A protein and the small-molecule ligand that binds it are described below.
Small molecule (SMILES): Nc1nc2c(ncn2[C@@H]2O[C@@H]3CO[P](=O)(O)O[C@H]4[C@@H](O)[C@H](n5cnc6c(=O)[nH]c(N)nc65)O[C@@H]4CO[P](=O)(O)O[C@H]3[C@H]2O)c(=O)[nH]1

Sequence of chain 1.E:
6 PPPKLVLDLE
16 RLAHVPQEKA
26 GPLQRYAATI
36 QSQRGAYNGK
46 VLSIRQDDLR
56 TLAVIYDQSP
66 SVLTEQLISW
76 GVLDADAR

Binding-site contacts:
Ligand atom N71 contacts residue ILE35 of chain 1.E at 3.3 Å.
Ligand atom O11 contacts residue ARG39 of chain 1.E at 3.6 Å.
Ligand atom N21 contacts residue ARG50 of chain 1.E at 4.0 Å.
Ligand atom N91 contacts residue GLN38 of chain 1.E at 3.8 Å.
Ligand atom C51 contacts residue ARG50 of chain 1.E at 4.0 Å.
Ligand atom N21 contacts residue ASP53 of chain 1.E at 2.7 Å (salt-bridge).
Ligand atom P1 contacts residue ARG50 of chain 1.E at 3.9 Å.
Ligand atom N11 contacts residue ASP53 of chain 1.E at 2.5 Å (salt-bridge).
Ligand atom N71 contacts residue ARG39 of chain 1.E at 2.7 Å (salt-bridge).
Ligand atom O61 contacts residue ASP53 of chain 1.E at 3.4 Å (salt-bridge).
Ligand atom C51 contacts residue ARG39 of chain 1.E at 3.7 Å.
Ligand atom C81 contacts residue ARG39 of chain 1.E at 3.4 Å.
Ligand atom O1P contacts residue ARG50 of chain 1.E at 2.7 Å (salt-bridge).
Ligand atom C2A contacts residue ARG50 of chain 1.E at 3.8 Å.
Ligand atom N11 contacts residue ILE35 of chain 1.E at 3.7 Å.
Ligand atom C61 contacts residue ASP53 of chain 1.E at 3.5 Å.
Ligand atom C61 contacts residue ARG50 of chain 1.E at 3.6 Å.
Ligand atom N91 contacts residue ARG50 of chain 1.E at 4.1 Å.
Ligand atom C41 contacts residue ARG50 of chain 1.E at 3.7 Å.
Ligand atom O61 contacts residue ARG39 of chain 1.E at 2.5 Å (salt-bridge).
Ligand atom C41 contacts residue GLN38 of chain 1.E at 4.1 Å.
Ligand atom C51 contacts residue ILE35 of chain 1.E at 3.4 Å (hydrophobic).
Ligand atom O5A contacts residue ARG39 of chain 1.E at 4.0 Å.
Ligand atom C5A contacts residue GLN38 of chain 1.E at 3.5 Å.
Ligand atom O61 contacts residue ILE35 of chain 1.E at 3.5 Å.
Ligand atom C1A contacts residue GLN38 of chain 1.E at 3.6 Å.
Ligand atom O61 contacts residue ILE49 of chain 1.E at 4.0 Å.
Ligand atom N7 contacts residue ARG50 of chain 1.E at 4.1 Å.
Ligand atom N31 contacts residue ARG50 of chain 1.E at 3.7 Å.
Ligand atom O4A contacts residue GLN38 of chain 1.E at 3.4 Å.
Ligand atom C21 contacts residue ARG50 of chain 1.E at 3.5 Å.
Ligand atom C61 contacts residue ILE35 of chain 1.E at 3.5 Å (hydrophobic).
Ligand atom O61 contacts residue ARG50 of chain 1.E at 3.8 Å.
Ligand atom C61 contacts residue ARG39 of chain 1.E at 3.5 Å.
Ligand atom O21 contacts residue GLN38 of chain 1.E at 3.6 Å.
Ligand atom C21 contacts residue ASP53 of chain 1.E at 3.5 Å.
Ligand atom C4A contacts residue GLN38 of chain 1.E at 4.0 Å.
Ligand atom O21 contacts residue ARG39 of chain 1.E at 3.7 Å.
Ligand atom O5A contacts residue GLN38 of chain 1.E at 3.7 Å.
Ligand atom N11 contacts residue ARG50 of chain 1.E at 3.4 Å (salt-bridge).